Binding-site contacts:
Ligand atom N2 contacts residue SER333 of chain 1.E at 3.8 Å.
Ligand atom O3 contacts residue NAG1 of chain 1.T at 4.2 Å.
Ligand atom C1 contacts residue NAG2 of chain 1.T at 4.5 Å.
Ligand atom C1 contacts residue ASN332 of chain 1.E at 1.4 Å.
Ligand atom C2 contacts residue ASN332 of chain 1.E at 2.4 Å.
Ligand atom C7 contacts residue NAG1 of chain 1.T at 4.4 Å.
Ligand atom C8 contacts residue THR341 of chain 1.E at 3.2 Å.
Ligand atom O7 contacts residue ASN355 of chain 1.E at 3.9 Å.
Ligand atom O7 contacts residue SER357 of chain 1.E at 4.1 Å.
Ligand atom C8 contacts residue ASN332 of chain 1.E at 4.5 Å.
Ligand atom C5 contacts residue NAG1 of chain 1.T at 4.1 Å.
Ligand atom C3 contacts residue ASN332 of chain 1.E at 3.8 Å.
Ligand atom C7 contacts residue ASN332 of chain 1.E at 3.4 Å.
Ligand atom C7 contacts residue SER333 of chain 1.E at 4.2 Å.
Ligand atom O6 contacts residue NAG2 of chain 1.T at 3.8 Å.
Ligand atom O5 contacts residue NAG1 of chain 1.T at 4.4 Å.
Ligand atom C8 contacts residue GLY335 of chain 1.E at 4.5 Å.
Ligand atom N2 contacts residue ASN332 of chain 1.E at 2.9 Å (h-bond).
Ligand atom O7 contacts residue ASN332 of chain 1.E at 3.5 Å (h-bond).
Ligand atom O4 contacts residue NAG2 of chain 1.T at 4.0 Å.
Ligand atom C8 contacts residue NAG2 of chain 1.T at 3.7 Å.
Ligand atom C6 contacts residue NAG2 of chain 1.T at 3.3 Å.
Ligand atom N2 contacts residue NAG2 of chain 1.T at 3.4 Å (h-bond).
Ligand atom O5 contacts residue ASN332 of chain 1.E at 2.4 Å (h-bond).
Ligand atom C2 contacts residue NAG2 of chain 1.T at 4.4 Å.
Ligand atom C5 contacts residue ASN332 of chain 1.E at 3.7 Å.
Ligand atom C8 contacts residue SER333 of chain 1.E at 3.8 Å.
Ligand atom C4 contacts residue ASN332 of chain 1.E at 4.2 Å.
Ligand atom C6 contacts residue NAG1 of chain 1.T at 4.2 Å.
Ligand atom C7 contacts residue NAG2 of chain 1.T at 4.0 Å.
Ligand atom O7 contacts residue NAG1 of chain 1.T at 3.4 Å (h-bond).
Ligand atom C3 contacts residue NAG2 of chain 1.T at 4.3 Å.
Ligand atom C5 contacts residue NAG2 of chain 1.T at 4.3 Å.

Sequence of chain 1.E:
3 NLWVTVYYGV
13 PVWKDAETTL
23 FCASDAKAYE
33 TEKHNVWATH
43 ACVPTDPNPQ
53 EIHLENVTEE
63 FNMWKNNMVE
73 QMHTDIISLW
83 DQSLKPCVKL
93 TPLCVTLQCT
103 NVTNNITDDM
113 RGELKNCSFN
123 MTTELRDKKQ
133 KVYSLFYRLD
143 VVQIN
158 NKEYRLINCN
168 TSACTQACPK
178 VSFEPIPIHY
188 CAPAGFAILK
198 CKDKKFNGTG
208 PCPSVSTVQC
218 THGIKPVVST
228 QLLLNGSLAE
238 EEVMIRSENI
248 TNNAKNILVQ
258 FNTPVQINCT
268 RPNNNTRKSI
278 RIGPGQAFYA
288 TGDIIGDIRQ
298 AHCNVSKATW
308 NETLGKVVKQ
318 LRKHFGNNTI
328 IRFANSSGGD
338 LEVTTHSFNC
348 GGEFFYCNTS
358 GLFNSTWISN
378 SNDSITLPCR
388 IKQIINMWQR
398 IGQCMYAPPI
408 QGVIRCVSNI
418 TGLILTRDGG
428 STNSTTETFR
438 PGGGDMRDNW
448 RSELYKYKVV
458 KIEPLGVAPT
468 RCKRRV

The small molecule below binds the protein below.
Small molecule (SMILES): CC(=O)N[C@H]1[C@H](O[C@H]2[C@H](O)[C@@H](NC(C)=O)CO[C@@H]2CO)O[C@H](CO)[C@@H](O)[C@@H]1O